Binding-site contacts:
Ligand atom P contacts residue ARG32 of chain 1.I at 3.8 Å.
Ligand atom C5' contacts residue LYS69 of chain 1.I at 3.8 Å.
Ligand atom C5' contacts residue GLY61 of chain 1.I at 3.4 Å.
Ligand atom O3' contacts residue GLY61 of chain 1.I at 3.4 Å.
Ligand atom O4' contacts residue ARG32 of chain 1.I at 3.8 Å.
Ligand atom OP3 contacts residue TYR36 of chain 1.I at 2.9 Å (h-bond).
Ligand atom C1' contacts residue ARG32 of chain 1.I at 3.7 Å.
Ligand atom N2 contacts residue TRP31 of chain 1.I at 3.6 Å.
Ligand atom OP1 contacts residue MET66 of chain 1.I at 3.1 Å (h-bond).
Ligand atom N3 contacts residue TRP31 of chain 1.I at 3.3 Å (h-bond).
Ligand atom OP1 contacts residue GLY63 of chain 1.I at 2.9 Å (h-bond).
Ligand atom OP1 contacts residue PRO60 of chain 1.I at 3.8 Å.
Ligand atom OP3 contacts residue ARG32 of chain 1.I at 3.7 Å.
Ligand atom N7 contacts residue ARG32 of chain 1.I at 3.8 Å.
Ligand atom C4 contacts residue ARG32 of chain 1.I at 3.6 Å.
Ligand atom O4' contacts residue TYR36 of chain 1.I at 3.4 Å.
Ligand atom N3 contacts residue GLY35 of chain 1.I at 3.5 Å.
Ligand atom OP1 contacts residue ARG65 of chain 1.I at 3.7 Å.
Ligand atom OP3 contacts residue TYR24 of chain 1.I at 3.0 Å (h-bond).
Ligand atom O5' contacts residue ARG32 of chain 1.I at 3.7 Å.
Ligand atom C4' contacts residue GLY61 of chain 1.I at 3.3 Å.
Ligand atom P contacts residue TYR36 of chain 1.I at 3.7 Å.
Ligand atom OP1 contacts residue ARG32 of chain 1.I at 3.3 Å (salt-bridge).
Ligand atom O6 contacts residue TRP31 of chain 1.I at 3.8 Å.
Ligand atom C6 contacts residue TRP31 of chain 1.I at 3.8 Å (hydrophobic).
Ligand atom O5' contacts residue LYS69 of chain 1.I at 3.3 Å (salt-bridge).
Ligand atom O5' contacts residue TYR36 of chain 1.I at 3.3 Å (h-bond).
Ligand atom C8 contacts residue ARG32 of chain 1.I at 3.6 Å.
Ligand atom OP2 contacts residue ARG65 of chain 1.I at 3.6 Å.
Ligand atom OP2 contacts residue LYS69 of chain 1.I at 2.6 Å (salt-bridge).
Ligand atom N1 contacts residue TRP31 of chain 1.I at 3.7 Å.
Ligand atom OP1 contacts residue GLY61 of chain 1.I at 2.8 Å (h-bond).
Ligand atom C3' contacts residue GLY61 of chain 1.I at 3.8 Å.
Ligand atom N9 contacts residue ARG32 of chain 1.I at 3.6 Å.
Ligand atom P contacts residue LYS69 of chain 1.I at 3.5 Å.
Ligand atom OP2 contacts residue ARG65 of chain 1.I at 3.0 Å (salt-bridge).
Ligand atom O3' contacts residue MET66 of chain 1.I at 3.6 Å.
Ligand atom C4 contacts residue TRP31 of chain 1.I at 3.7 Å (hydrophobic).
Ligand atom C4' contacts residue TYR36 of chain 1.I at 3.8 Å (hydrophobic).
Ligand atom C2 contacts residue TRP31 of chain 1.I at 3.3 Å (hydrophobic).

A small-molecule ligand and the protein it binds are described below.
Small molecule (SMILES): Nc1ccn([C@H]2C[C@H](O[P](=O)(O)OC[C@H]3O[C@@H](n4cnc5c(=O)nc(N)[nH]c54)C[C@@H]3O)[C@@H](CO[P](=O)(O)O[C@H]3C[C@H](n4ccc(N)nc4=O)O[C@@H]3CO[P](=O)(O)O[C@H]3C[C@H](n4cnc5c(=O)nc(N)[nH]c54)O[C@@H]3COP(=O)(O)O)O2)c(=O)n1

Sequence of chain 1.I:
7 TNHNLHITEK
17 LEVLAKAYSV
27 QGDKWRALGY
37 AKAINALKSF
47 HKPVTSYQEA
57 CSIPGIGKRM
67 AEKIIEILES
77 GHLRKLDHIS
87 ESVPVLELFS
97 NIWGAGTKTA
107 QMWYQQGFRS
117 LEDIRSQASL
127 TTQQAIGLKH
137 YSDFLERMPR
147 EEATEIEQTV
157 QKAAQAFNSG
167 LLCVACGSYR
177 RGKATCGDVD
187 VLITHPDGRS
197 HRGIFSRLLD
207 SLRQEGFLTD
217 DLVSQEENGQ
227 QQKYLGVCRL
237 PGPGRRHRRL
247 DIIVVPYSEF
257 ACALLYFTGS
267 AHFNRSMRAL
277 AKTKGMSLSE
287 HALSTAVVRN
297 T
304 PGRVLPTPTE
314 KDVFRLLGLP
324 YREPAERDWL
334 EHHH